Sequence of chain 6.C:
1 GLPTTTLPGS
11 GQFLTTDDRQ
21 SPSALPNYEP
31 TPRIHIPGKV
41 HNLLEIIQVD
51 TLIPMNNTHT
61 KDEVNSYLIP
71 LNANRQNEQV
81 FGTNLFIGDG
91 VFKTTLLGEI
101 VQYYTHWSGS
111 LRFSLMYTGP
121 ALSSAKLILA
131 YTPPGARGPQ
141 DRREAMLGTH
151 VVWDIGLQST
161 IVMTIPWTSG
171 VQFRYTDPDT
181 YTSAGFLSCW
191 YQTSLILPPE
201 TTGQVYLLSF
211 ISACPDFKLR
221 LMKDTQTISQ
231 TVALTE

Sequence of chain 10.A:
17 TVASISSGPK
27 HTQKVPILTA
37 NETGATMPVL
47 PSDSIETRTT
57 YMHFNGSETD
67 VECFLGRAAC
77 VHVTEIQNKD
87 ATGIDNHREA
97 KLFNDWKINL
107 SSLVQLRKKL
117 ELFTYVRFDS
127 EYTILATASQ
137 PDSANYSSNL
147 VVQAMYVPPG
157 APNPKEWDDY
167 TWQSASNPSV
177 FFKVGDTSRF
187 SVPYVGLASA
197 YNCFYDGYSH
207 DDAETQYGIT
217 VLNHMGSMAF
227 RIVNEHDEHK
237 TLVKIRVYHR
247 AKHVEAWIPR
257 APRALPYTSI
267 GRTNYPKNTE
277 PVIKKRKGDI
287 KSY

The protein below binds the small molecule below.
Small molecule (SMILES): Cc1cc(CCCOc2c(Cl)cc(C3=NCCO3)cc2Cl)on1

Binding-site contacts:
Ligand atom N3A contacts residue PRO174 of chain 10.A at 3.3 Å (h-bond).
Ligand atom C5A contacts residue ALA150 of chain 10.A at 3.5 Å (hydrophobic).
Ligand atom N3A contacts residue TYR152 of chain 10.A at 4.0 Å.
Ligand atom CL1 contacts residue VAL188 of chain 10.A at 3.7 Å.
Ligand atom C3B contacts residue PHE186 of chain 10.A at 3.9 Å (hydrophobic).
Ligand atom O1A contacts residue PHE186 of chain 10.A at 3.4 Å.
Ligand atom CL2 contacts residue ILE104 of chain 10.A at 3.5 Å.
Ligand atom C1C contacts residue TYR128 of chain 10.A at 3.3 Å (hydrophobic).
Ligand atom C5A contacts residue VAL176 of chain 10.A at 3.5 Å (hydrophobic).
Ligand atom O1 contacts residue ILE104 of chain 10.A at 3.4 Å.
Ligand atom C4A contacts residue SER175 of chain 10.A at 3.8 Å.
Ligand atom C4 contacts residue LEU106 of chain 10.A at 3.9 Å (hydrophobic).
Ligand atom C2A contacts residue PHE186 of chain 10.A at 3.8 Å (hydrophobic).
Ligand atom CL2 contacts residue TYR128 of chain 10.A at 3.2 Å.
Ligand atom N3A contacts residue ALA24 of chain 10.C at 3.8 Å.
Ligand atom O1A contacts residue MET224 of chain 10.A at 3.5 Å (h-bond).
Ligand atom C3C contacts residue TYR152 of chain 10.A at 3.8 Å (hydrophobic).
Ligand atom CL1 contacts residue TYR152 of chain 10.A at 3.9 Å.
Ligand atom C3 contacts residue LEU106 of chain 10.A at 3.8 Å (hydrophobic).
Ligand atom C2B contacts residue MET224 of chain 10.A at 4.0 Å (hydrophobic).
Ligand atom O1B contacts residue VAL188 of chain 10.A at 3.7 Å.
Ligand atom C4A contacts residue ALA150 of chain 10.A at 4.0 Å (hydrophobic).
Ligand atom C5 contacts residue TYR128 of chain 10.A at 3.8 Å (hydrophobic).
Ligand atom C4A contacts residue PRO174 of chain 10.A at 3.0 Å (hydrophobic).
Ligand atom C3B contacts residue MET224 of chain 10.A at 3.6 Å (hydrophobic).
Ligand atom O1 contacts residue MET221 of chain 10.A at 3.5 Å (h-bond).
Ligand atom C5A contacts residue PHE186 of chain 10.A at 4.0 Å (hydrophobic).
Ligand atom C3C contacts residue ILE104 of chain 10.A at 3.7 Å (hydrophobic).
Ligand atom CL2 contacts residue MET224 of chain 10.A at 3.4 Å.
Ligand atom CL1 contacts residue LEU25 of chain 10.C at 3.7 Å.
Ligand atom C31 contacts residue LEU106 of chain 10.A at 4.0 Å (hydrophobic).
Ligand atom N2 contacts residue MET221 of chain 10.A at 3.5 Å (h-bond).
Ligand atom C5B contacts residue TYR152 of chain 10.A at 3.7 Å (hydrophobic).
Ligand atom C2C contacts residue VAL191 of chain 10.A at 4.0 Å (hydrophobic).
Ligand atom C2B contacts residue TYR128 of chain 10.A at 3.9 Å (hydrophobic).
Ligand atom C4B contacts residue TYR152 of chain 10.A at 3.6 Å (hydrophobic).
Ligand atom C6B contacts residue TYR152 of chain 10.A at 3.9 Å (hydrophobic).
Ligand atom C4B contacts residue PHE186 of chain 10.A at 3.9 Å (hydrophobic).
Ligand atom C2A contacts residue TYR152 of chain 10.A at 3.8 Å (hydrophobic).
Ligand atom C1B contacts residue VAL188 of chain 10.A at 4.0 Å (hydrophobic).

Sequence of chain 10.C:
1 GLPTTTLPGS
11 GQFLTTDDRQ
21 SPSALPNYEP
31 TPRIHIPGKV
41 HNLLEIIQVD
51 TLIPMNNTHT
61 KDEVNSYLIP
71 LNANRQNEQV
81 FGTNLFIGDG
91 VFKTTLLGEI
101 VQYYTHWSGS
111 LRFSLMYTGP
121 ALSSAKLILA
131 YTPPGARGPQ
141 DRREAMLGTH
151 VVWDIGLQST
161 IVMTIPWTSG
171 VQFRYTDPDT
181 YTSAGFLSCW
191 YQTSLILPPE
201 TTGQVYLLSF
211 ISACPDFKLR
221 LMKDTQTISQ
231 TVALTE